This protein binds this small molecule.
Small molecule (SMILES): CC(=O)N[C@H]1[C@H](O[C@H]2[C@H](O)[C@@H](NC(C)=O)CO[C@@H]2CO)O[C@H](CO)[C@@H](O[C@@H]2O[C@H](CO)[C@@H](O)[C@H](O)[C@@H]2O)[C@@H]1O

Sequence of chain 1.A:
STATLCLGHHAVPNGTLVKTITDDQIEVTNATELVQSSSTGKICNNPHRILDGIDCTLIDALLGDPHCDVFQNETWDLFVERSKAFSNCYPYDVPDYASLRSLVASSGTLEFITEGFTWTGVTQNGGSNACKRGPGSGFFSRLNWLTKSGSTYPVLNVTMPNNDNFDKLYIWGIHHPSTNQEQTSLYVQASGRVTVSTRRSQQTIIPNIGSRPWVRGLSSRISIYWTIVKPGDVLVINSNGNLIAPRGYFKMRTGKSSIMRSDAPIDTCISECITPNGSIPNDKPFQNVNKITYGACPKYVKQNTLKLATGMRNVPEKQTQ

Binding-site contacts:
Ligand atom C8 contacts residue GLU69 of chain 1.B at 3.7 Å.
Ligand atom C3 contacts residue ASN277 of chain 1.A at 3.7 Å.
Ligand atom C1 contacts residue ASN277 of chain 1.A at 1.4 Å.
Ligand atom C5 contacts residue ASN277 of chain 1.A at 3.7 Å.
Ligand atom C1 contacts residue ASN290 of chain 1.A at 4.1 Å.
Ligand atom C8 contacts residue ASN277 of chain 1.A at 4.3 Å.
Ligand atom O5 contacts residue VAL289 of chain 1.A at 4.5 Å.
Ligand atom C8 contacts residue SER37 of chain 1.A at 3.5 Å.
Ligand atom C6 contacts residue GLU69 of chain 1.B at 4.5 Å.
Ligand atom N2 contacts residue ASN277 of chain 1.A at 2.8 Å (h-bond).
Ligand atom O5 contacts residue ASN290 of chain 1.A at 3.8 Å.
Ligand atom C5 contacts residue ASN290 of chain 1.A at 3.9 Å.
Ligand atom C3 contacts residue VAL289 of chain 1.A at 4.1 Å (hydrophobic).
Ligand atom O6 contacts residue GLU69 of chain 1.B at 3.9 Å.
Ligand atom O6 contacts residue ASN290 of chain 1.A at 3.6 Å.
Ligand atom N2 contacts residue VAL289 of chain 1.A at 3.6 Å.
Ligand atom C8 contacts residue VAL289 of chain 1.A at 4.2 Å (hydrophobic).
Ligand atom O7 contacts residue ASN277 of chain 1.A at 3.1 Å (h-bond).
Ligand atom C4 contacts residue ASN277 of chain 1.A at 4.2 Å.
Ligand atom C7 contacts residue ASN277 of chain 1.A at 3.1 Å.
Ligand atom C7 contacts residue VAL289 of chain 1.A at 4.4 Å (hydrophobic).
Ligand atom C2 contacts residue VAL289 of chain 1.A at 3.9 Å (hydrophobic).
Ligand atom C2 contacts residue ASN277 of chain 1.A at 2.3 Å.
Ligand atom C6 contacts residue ASN290 of chain 1.A at 4.2 Å.
Ligand atom O5 contacts residue ASN277 of chain 1.A at 2.4 Å (h-bond).
Ligand atom C1 contacts residue VAL289 of chain 1.A at 3.5 Å (hydrophobic).

Sequence of chain 1.B:
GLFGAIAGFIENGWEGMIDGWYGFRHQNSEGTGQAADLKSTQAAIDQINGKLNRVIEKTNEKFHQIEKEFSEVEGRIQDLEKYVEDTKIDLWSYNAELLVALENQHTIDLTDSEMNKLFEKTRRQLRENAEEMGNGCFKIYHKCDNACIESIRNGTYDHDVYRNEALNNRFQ